This protein binds this small molecule.
Small molecule (SMILES): CC(=O)N[C@H]1[C@H](O[C@H]2[C@H](O)[C@@H](NC(C)=O)CO[C@@H]2CO[C@@H]2O[C@@H](C)[C@@H](O)[C@@H](O)[C@@H]2O)O[C@H](CO)[C@@H](O[C@@H]2O[C@H](CO)[C@@H](O)[C@H](O[C@@H]3O[C@H](CO)[C@@H](O)[C@H](O)[C@@H]3O)[C@@H]2O)[C@@H]1O

Sequence of chain 51.E:
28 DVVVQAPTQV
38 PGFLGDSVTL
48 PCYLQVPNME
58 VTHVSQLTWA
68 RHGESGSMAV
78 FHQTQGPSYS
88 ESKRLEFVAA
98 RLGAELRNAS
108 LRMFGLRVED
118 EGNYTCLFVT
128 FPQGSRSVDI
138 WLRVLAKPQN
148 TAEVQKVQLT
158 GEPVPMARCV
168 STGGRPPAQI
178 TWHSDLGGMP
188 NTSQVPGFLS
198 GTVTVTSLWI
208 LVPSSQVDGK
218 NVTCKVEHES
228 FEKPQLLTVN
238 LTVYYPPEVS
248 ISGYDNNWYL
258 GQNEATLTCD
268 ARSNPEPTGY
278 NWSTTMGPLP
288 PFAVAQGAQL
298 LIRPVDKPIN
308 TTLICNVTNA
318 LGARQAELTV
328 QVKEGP

Binding-site contacts:
Ligand atom C1 contacts residue ASN120 of chain 51.E at 1.4 Å.
Ligand atom C8 contacts residue GLY119 of chain 51.E at 3.9 Å.
Ligand atom C8 contacts residue ASN120 of chain 51.E at 4.1 Å.
Ligand atom C5 contacts residue TRP138 of chain 51.E at 3.5 Å (hydrophobic).
Ligand atom C1 contacts residue TRP138 of chain 51.E at 3.9 Å (hydrophobic).
Ligand atom N2 contacts residue TRP138 of chain 51.E at 3.7 Å.
Ligand atom N2 contacts residue ASN120 of chain 51.E at 3.0 Å (h-bond).
Ligand atom C4 contacts residue TRP138 of chain 51.E at 3.3 Å (hydrophobic).
Ligand atom C8 contacts residue TRP138 of chain 51.E at 4.0 Å (hydrophobic).
Ligand atom O7 contacts residue ASN120 of chain 51.E at 4.4 Å.
Ligand atom C2 contacts residue ASN120 of chain 51.E at 2.6 Å.
Ligand atom C7 contacts residue TRP138 of chain 51.E at 4.3 Å (hydrophobic).
Ligand atom O7 contacts residue TRP138 of chain 51.E at 3.8 Å.
Ligand atom C4 contacts residue ASN120 of chain 51.E at 4.2 Å.
Ligand atom C6 contacts residue ASN120 of chain 51.E at 3.0 Å.
Ligand atom O5 contacts residue ASN120 of chain 51.E at 4.0 Å.
Ligand atom C3 contacts residue TRP138 of chain 51.E at 2.9 Å (hydrophobic).
Ligand atom O5 contacts residue ASN120 of chain 51.E at 2.4 Å (h-bond).
Ligand atom O4 contacts residue TRP138 of chain 51.E at 3.1 Å.
Ligand atom O3 contacts residue TRP138 of chain 51.E at 3.5 Å.
Ligand atom C2 contacts residue TRP138 of chain 51.E at 3.8 Å (hydrophobic).
Ligand atom C7 contacts residue ASN120 of chain 51.E at 3.8 Å.
Ligand atom C5 contacts residue ASN120 of chain 51.E at 3.6 Å.
Ligand atom C3 contacts residue ASN120 of chain 51.E at 3.9 Å.
Ligand atom C5 contacts residue ASN120 of chain 51.E at 3.9 Å.
Ligand atom O5 contacts residue TRP138 of chain 51.E at 4.3 Å.